Binding-site contacts:
Ligand atom C7 contacts residue GLY97 of chain 1.A at 3.6 Å.
Ligand atom C11 contacts residue THR184 of chain 1.A at 4.2 Å.
Ligand atom C11 contacts residue MET98 of chain 1.A at 3.9 Å (hydrophobic).
Ligand atom C3 contacts residue LEU107 of chain 1.A at 4.0 Å (hydrophobic).
Ligand atom C4 contacts residue MET98 of chain 1.A at 3.9 Å (hydrophobic).
Ligand atom N6 contacts residue ILE96 of chain 1.A at 3.6 Å.
Ligand atom O8 contacts residue LYS58 of chain 1.A at 3.2 Å (salt-bridge).
Ligand atom C10 contacts residue GLY97 of chain 1.A at 3.3 Å.
Ligand atom N14 contacts residue THR184 of chain 1.A at 3.6 Å.
Ligand atom N14 contacts residue SER52 of chain 1.A at 3.9 Å.
Ligand atom C13 contacts residue ALA55 of chain 1.A at 3.9 Å (hydrophobic).
Ligand atom C7 contacts residue ILE96 of chain 1.A at 3.6 Å (hydrophobic).
Ligand atom C9 contacts residue GLY97 of chain 1.A at 3.7 Å.
Ligand atom N14 contacts residue ASP93 of chain 1.A at 2.7 Å (salt-bridge).
Ligand atom C2 contacts residue LEU107 of chain 1.A at 3.6 Å (hydrophobic).
Ligand atom C9 contacts residue HIS154 of chain 1.A at 4.1 Å.
Ligand atom C2 contacts residue MET98 of chain 1.A at 3.7 Å (hydrophobic).
Ligand atom C10 contacts residue MET98 of chain 1.A at 3.5 Å (hydrophobic).
Ligand atom C5 contacts residue ILE96 of chain 1.A at 4.1 Å (hydrophobic).
Ligand atom C1 contacts residue MET98 of chain 1.A at 4.0 Å (hydrophobic).
Ligand atom C10 contacts residue ALA55 of chain 1.A at 3.9 Å (hydrophobic).
Ligand atom C11 contacts residue ALA55 of chain 1.A at 3.7 Å (hydrophobic).
Ligand atom N12 contacts residue THR184 of chain 1.A at 3.4 Å (h-bond).
Ligand atom S contacts residue ASN51 of chain 1.A at 4.0 Å.
Ligand atom O8 contacts residue ILE96 of chain 1.A at 3.9 Å.
Ligand atom C13 contacts residue THR184 of chain 1.A at 4.0 Å.
Ligand atom C5 contacts residue MET98 of chain 1.A at 3.3 Å (hydrophobic).
Ligand atom C13 contacts residue ASN51 of chain 1.A at 4.1 Å.
Ligand atom C4 contacts residue GLY108 of chain 1.A at 3.3 Å.
Ligand atom N6 contacts residue MET98 of chain 1.A at 3.5 Å.
Ligand atom N14 contacts residue ASN51 of chain 1.A at 4.1 Å.
Ligand atom C9 contacts residue ASP102 of chain 1.A at 3.5 Å.
Ligand atom N12 contacts residue ALA55 of chain 1.A at 3.3 Å.
Ligand atom C5 contacts residue GLY97 of chain 1.A at 3.4 Å.
Ligand atom C3 contacts residue MET98 of chain 1.A at 3.4 Å (hydrophobic).
Ligand atom N6 contacts residue GLY97 of chain 1.A at 2.8 Å (h-bond).
Ligand atom C10 contacts residue ILE96 of chain 1.A at 3.8 Å (hydrophobic).
Ligand atom C9 contacts residue ILE96 of chain 1.A at 3.9 Å (hydrophobic).
Ligand atom C4 contacts residue LEU107 of chain 1.A at 3.5 Å (hydrophobic).
Ligand atom C13 contacts residue ASP93 of chain 1.A at 3.9 Å.

Sequence of chain 1.A:
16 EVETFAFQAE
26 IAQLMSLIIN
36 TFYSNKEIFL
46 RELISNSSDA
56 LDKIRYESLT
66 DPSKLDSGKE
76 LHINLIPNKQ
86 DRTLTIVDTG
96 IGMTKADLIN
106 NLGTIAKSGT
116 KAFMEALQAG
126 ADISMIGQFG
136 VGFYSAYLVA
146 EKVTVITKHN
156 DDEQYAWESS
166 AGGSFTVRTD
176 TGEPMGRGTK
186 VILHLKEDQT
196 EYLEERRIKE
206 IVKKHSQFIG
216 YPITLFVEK

The small molecule below binds the protein below.
Small molecule (SMILES): CC(=O)Nc1cc2nc(N)sc2cc1C